Binding-site contacts:
Ligand atom C4 contacts residue TYR197 of chain 39.A at 3.6 Å (hydrophobic).
Ligand atom CL1 contacts residue VAL188 of chain 39.A at 3.7 Å.
Ligand atom O1B contacts residue VAL188 of chain 39.A at 3.8 Å.
Ligand atom C4B contacts residue PHE186 of chain 39.A at 3.6 Å (hydrophobic).
Ligand atom C2C contacts residue ILE104 of chain 39.A at 3.9 Å (hydrophobic).
Ligand atom O1A contacts residue PHE186 of chain 39.A at 3.4 Å.
Ligand atom C1C contacts residue TYR128 of chain 39.A at 3.6 Å (hydrophobic).
Ligand atom C31 contacts residue TYR197 of chain 39.A at 3.6 Å (hydrophobic).
Ligand atom C4A contacts residue VAL176 of chain 39.A at 3.9 Å (hydrophobic).
Ligand atom N3A contacts residue PRO174 of chain 39.A at 3.3 Å (h-bond).
Ligand atom C5B contacts residue PHE186 of chain 39.A at 3.8 Å (hydrophobic).
Ligand atom C4C contacts residue VAL191 of chain 39.A at 3.7 Å (hydrophobic).
Ligand atom C1C contacts residue LEU106 of chain 39.A at 3.9 Å (hydrophobic).
Ligand atom CL1 contacts residue LEU25 of chain 39.C at 3.5 Å.
Ligand atom CL2 contacts residue TYR128 of chain 39.A at 3.4 Å.
Ligand atom CL2 contacts residue MET224 of chain 39.A at 3.2 Å.
Ligand atom C3C contacts residue ILE104 of chain 39.A at 3.6 Å (hydrophobic).
Ligand atom C5B contacts residue MET224 of chain 39.A at 3.8 Å (hydrophobic).
Ligand atom N2 contacts residue MET221 of chain 39.A at 3.9 Å.
Ligand atom C3B contacts residue ALA24 of chain 39.C at 4.0 Å (hydrophobic).
Ligand atom O1A contacts residue MET224 of chain 39.A at 3.9 Å.
Ligand atom N3A contacts residue ALA24 of chain 39.C at 3.8 Å.
Ligand atom C3C contacts residue TYR128 of chain 39.A at 3.8 Å (hydrophobic).
Ligand atom C3B contacts residue TYR152 of chain 39.A at 3.9 Å (hydrophobic).
Ligand atom C31 contacts residue ASN219 of chain 39.A at 3.7 Å.
Ligand atom C5 contacts residue MET221 of chain 39.A at 3.9 Å (hydrophobic).
Ligand atom C2C contacts residue MET221 of chain 39.A at 3.3 Å (hydrophobic).
Ligand atom C4A contacts residue ALA150 of chain 39.A at 3.9 Å (hydrophobic).
Ligand atom CL2 contacts residue ILE104 of chain 39.A at 3.4 Å.
Ligand atom O1 contacts residue LEU106 of chain 39.A at 3.7 Å.
Ligand atom C4A contacts residue SER175 of chain 39.A at 3.6 Å.
Ligand atom C2A contacts residue PHE186 of chain 39.A at 3.6 Å (hydrophobic).
Ligand atom C5A contacts residue ALA150 of chain 39.A at 3.4 Å (hydrophobic).
Ligand atom C5C contacts residue TYR152 of chain 39.A at 3.8 Å (hydrophobic).
Ligand atom C5 contacts residue LEU106 of chain 39.A at 3.7 Å (hydrophobic).
Ligand atom C4A contacts residue PRO174 of chain 39.A at 3.2 Å (hydrophobic).
Ligand atom C4B contacts residue TYR152 of chain 39.A at 3.7 Å (hydrophobic).
Ligand atom C5A contacts residue VAL176 of chain 39.A at 3.8 Å (hydrophobic).
Ligand atom O1 contacts residue MET221 of chain 39.A at 3.4 Å (h-bond).
Ligand atom N2 contacts residue ASN219 of chain 39.A at 3.5 Å (h-bond).

Sequence of chain 39.C:
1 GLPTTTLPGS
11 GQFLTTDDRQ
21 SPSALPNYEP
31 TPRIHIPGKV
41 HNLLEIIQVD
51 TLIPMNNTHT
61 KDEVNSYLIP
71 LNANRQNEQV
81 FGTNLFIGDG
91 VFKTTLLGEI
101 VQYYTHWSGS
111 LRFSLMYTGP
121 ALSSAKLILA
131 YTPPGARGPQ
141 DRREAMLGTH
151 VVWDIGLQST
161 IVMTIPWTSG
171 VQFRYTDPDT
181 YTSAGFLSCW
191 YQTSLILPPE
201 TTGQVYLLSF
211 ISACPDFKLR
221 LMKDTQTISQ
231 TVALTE

Sequence of chain 40.C:
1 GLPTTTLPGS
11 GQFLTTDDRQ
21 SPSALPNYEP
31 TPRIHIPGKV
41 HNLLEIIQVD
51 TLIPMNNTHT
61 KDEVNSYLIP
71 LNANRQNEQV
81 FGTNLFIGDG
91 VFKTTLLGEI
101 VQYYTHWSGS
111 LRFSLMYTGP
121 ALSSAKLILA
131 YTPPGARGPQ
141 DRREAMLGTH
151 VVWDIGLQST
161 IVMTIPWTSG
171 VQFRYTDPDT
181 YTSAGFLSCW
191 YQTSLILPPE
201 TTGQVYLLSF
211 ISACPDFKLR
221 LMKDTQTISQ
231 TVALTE

A protein and the small-molecule ligand that binds it are described below.
Small molecule (SMILES): Cc1cc(CCCCCOc2c(Cl)cc(C3=NCCO3)cc2Cl)on1

Sequence of chain 39.A:
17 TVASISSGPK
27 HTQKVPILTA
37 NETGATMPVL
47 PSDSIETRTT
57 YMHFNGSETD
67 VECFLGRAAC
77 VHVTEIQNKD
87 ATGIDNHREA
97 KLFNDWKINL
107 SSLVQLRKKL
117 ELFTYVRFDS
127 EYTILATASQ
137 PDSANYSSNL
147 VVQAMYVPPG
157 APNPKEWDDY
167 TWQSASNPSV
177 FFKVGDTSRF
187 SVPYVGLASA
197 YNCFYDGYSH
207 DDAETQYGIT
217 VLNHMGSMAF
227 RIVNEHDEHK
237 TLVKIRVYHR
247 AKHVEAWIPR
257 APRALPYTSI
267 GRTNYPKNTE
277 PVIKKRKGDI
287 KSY